Binding-site contacts:
Ligand atom C2 contacts residue ASN19 of chain 1.A at 2.5 Å.
Ligand atom C5 contacts residue VAL22 of chain 1.A at 4.5 Å (hydrophobic).
Ligand atom O7 contacts residue ASN19 of chain 1.A at 3.6 Å.
Ligand atom O5 contacts residue ASN19 of chain 1.A at 2.3 Å (h-bond).
Ligand atom O6 contacts residue VAL22 of chain 1.A at 3.9 Å.
Ligand atom C5 contacts residue SER21 of chain 1.A at 3.8 Å.
Ligand atom C1 contacts residue ASN19 of chain 1.A at 1.4 Å.
Ligand atom C6 contacts residue SER21 of chain 1.A at 3.9 Å.
Ligand atom O5 contacts residue VAL22 of chain 1.A at 3.6 Å.
Ligand atom N2 contacts residue ASN19 of chain 1.A at 3.0 Å (h-bond).
Ligand atom C1 contacts residue SER21 of chain 1.A at 4.3 Å.
Ligand atom O6 contacts residue LEU129 of chain 1.A at 3.8 Å.
Ligand atom C4 contacts residue ASN19 of chain 1.A at 4.2 Å.
Ligand atom C7 contacts residue ASN19 of chain 1.A at 3.5 Å.
Ligand atom O6 contacts residue MET126 of chain 1.A at 3.8 Å.
Ligand atom C6 contacts residue VAL22 of chain 1.A at 4.0 Å (hydrophobic).
Ligand atom C5 contacts residue ASN19 of chain 1.A at 3.6 Å.
Ligand atom C6 contacts residue MET126 of chain 1.A at 3.9 Å (hydrophobic).
Ligand atom O5 contacts residue SER21 of chain 1.A at 3.9 Å.
Ligand atom C3 contacts residue ASN19 of chain 1.A at 3.9 Å.

Sequence of chain 1.A:
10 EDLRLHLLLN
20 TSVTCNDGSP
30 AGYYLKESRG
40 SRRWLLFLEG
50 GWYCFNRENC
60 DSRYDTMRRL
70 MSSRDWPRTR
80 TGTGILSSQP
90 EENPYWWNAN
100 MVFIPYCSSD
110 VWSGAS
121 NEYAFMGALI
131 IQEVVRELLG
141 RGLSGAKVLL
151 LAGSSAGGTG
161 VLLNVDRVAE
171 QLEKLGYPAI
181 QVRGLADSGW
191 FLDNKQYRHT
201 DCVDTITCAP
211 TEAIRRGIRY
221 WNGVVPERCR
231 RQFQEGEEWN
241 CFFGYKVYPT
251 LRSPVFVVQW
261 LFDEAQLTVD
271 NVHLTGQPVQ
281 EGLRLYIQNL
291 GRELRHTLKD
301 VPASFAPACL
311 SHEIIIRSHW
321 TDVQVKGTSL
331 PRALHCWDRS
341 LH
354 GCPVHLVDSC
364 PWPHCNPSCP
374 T

The small molecule below binds the protein below.
Small molecule (SMILES): CC(=O)N[C@@H]1[C@@H](O)[C@H](O)[C@@H](CO)O[C@H]1O